This small molecule binds to this protein.
Small molecule (SMILES): CC(=O)N[C@H]1[C@H](O[C@H]2[C@H](O)[C@@H](NC(C)=O)CO[C@@H]2CO)O[C@H](CO)[C@@H](O)[C@@H]1O

Sequence of chain 1.B:
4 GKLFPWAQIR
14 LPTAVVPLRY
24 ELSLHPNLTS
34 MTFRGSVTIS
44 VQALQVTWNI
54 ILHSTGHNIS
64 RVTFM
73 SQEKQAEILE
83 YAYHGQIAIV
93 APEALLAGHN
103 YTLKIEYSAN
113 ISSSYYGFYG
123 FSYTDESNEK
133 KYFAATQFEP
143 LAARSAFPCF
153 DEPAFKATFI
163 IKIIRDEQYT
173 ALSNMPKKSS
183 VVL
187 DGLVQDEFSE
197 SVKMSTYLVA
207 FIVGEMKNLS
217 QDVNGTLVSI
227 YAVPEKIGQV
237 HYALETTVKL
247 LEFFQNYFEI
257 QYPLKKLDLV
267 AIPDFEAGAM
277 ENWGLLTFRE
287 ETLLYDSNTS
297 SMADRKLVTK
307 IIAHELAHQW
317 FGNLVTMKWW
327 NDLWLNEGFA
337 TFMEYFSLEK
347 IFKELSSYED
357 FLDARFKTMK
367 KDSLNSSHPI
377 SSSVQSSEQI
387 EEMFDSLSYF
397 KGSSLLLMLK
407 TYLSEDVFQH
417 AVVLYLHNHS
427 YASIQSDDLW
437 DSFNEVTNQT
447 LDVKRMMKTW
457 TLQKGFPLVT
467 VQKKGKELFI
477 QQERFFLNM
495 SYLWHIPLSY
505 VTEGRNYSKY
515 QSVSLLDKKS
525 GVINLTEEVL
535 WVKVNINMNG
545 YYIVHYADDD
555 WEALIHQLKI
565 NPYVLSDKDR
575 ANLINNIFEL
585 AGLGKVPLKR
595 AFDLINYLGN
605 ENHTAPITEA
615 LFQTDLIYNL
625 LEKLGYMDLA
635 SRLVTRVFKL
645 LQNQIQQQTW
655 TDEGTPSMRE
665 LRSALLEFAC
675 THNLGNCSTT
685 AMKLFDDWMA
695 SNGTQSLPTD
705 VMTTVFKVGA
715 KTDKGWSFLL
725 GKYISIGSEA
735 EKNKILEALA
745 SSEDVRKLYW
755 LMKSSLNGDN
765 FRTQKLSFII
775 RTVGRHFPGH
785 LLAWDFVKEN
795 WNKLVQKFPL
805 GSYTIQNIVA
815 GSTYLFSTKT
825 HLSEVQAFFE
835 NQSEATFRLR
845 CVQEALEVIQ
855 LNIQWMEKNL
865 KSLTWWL

Binding-site contacts:
Ligand atom C3 contacts residue ASN680 of chain 1.B at 3.8 Å.
Ligand atom O3 contacts residue GLN650 of chain 1.B at 2.8 Å (h-bond).
Ligand atom C6 contacts residue GLN650 of chain 1.B at 3.7 Å.
Ligand atom C5 contacts residue ASN680 of chain 1.B at 3.7 Å.
Ligand atom C1 contacts residue ASN680 of chain 1.B at 1.4 Å.
Ligand atom C8 contacts residue ASN680 of chain 1.B at 3.6 Å.
Ligand atom N2 contacts residue GLY679 of chain 1.B at 4.2 Å.
Ligand atom C8 contacts residue PHE642 of chain 1.B at 3.5 Å (hydrophobic).
Ligand atom O5 contacts residue GLN650 of chain 1.B at 4.4 Å.
Ligand atom O3 contacts residue GLN646 of chain 1.B at 3.9 Å.
Ligand atom C8 contacts residue GLN650 of chain 1.B at 4.4 Å.
Ligand atom C8 contacts residue LEU678 of chain 1.B at 4.2 Å (hydrophobic).
Ligand atom C7 contacts residue GLY679 of chain 1.B at 3.9 Å.
Ligand atom C7 contacts residue GLN650 of chain 1.B at 4.3 Å.
Ligand atom N2 contacts residue GLN650 of chain 1.B at 4.0 Å.
Ligand atom N2 contacts residue ASN680 of chain 1.B at 2.9 Å (h-bond).
Ligand atom C8 contacts residue GLY679 of chain 1.B at 3.3 Å.
Ligand atom O7 contacts residue ASN680 of chain 1.B at 2.5 Å (h-bond).
Ligand atom C2 contacts residue ASN680 of chain 1.B at 2.5 Å.
Ligand atom C7 contacts residue ASN680 of chain 1.B at 2.9 Å.
Ligand atom C3 contacts residue GLN650 of chain 1.B at 4.1 Å.
Ligand atom C8 contacts residue CYS681 of chain 1.B at 4.4 Å (hydrophobic).
Ligand atom C2 contacts residue GLN650 of chain 1.B at 4.4 Å.
Ligand atom O5 contacts residue ASN680 of chain 1.B at 2.4 Å (h-bond).
Ligand atom O6 contacts residue GLN650 of chain 1.B at 3.9 Å.
Ligand atom C4 contacts residue ASN680 of chain 1.B at 4.3 Å.